Binding-site contacts:
Ligand atom C8 contacts residue SER12 of chain 1.F at 4.3 Å.
Ligand atom O7 contacts residue SER14 of chain 1.F at 4.1 Å.
Ligand atom C7 contacts residue ASN104 of chain 1.F at 3.4 Å.
Ligand atom O5 contacts residue SER14 of chain 1.F at 3.7 Å.
Ligand atom C6 contacts residue THR106 of chain 1.F at 3.6 Å.
Ligand atom C1 contacts residue ASN104 of chain 1.F at 1.4 Å.
Ligand atom O6 contacts residue THR106 of chain 1.F at 4.4 Å.
Ligand atom O5 contacts residue THR106 of chain 1.F at 4.2 Å.
Ligand atom O7 contacts residue ASN104 of chain 1.F at 3.5 Å (h-bond).
Ligand atom C5 contacts residue ASN104 of chain 1.F at 3.6 Å.
Ligand atom O7 contacts residue GLU17 of chain 1.F at 3.6 Å.
Ligand atom N2 contacts residue ASN104 of chain 1.F at 2.9 Å (h-bond).
Ligand atom O5 contacts residue ARG105 of chain 1.F at 3.9 Å.
Ligand atom C5 contacts residue ARG105 of chain 1.F at 4.3 Å.
Ligand atom C2 contacts residue ASN104 of chain 1.F at 2.5 Å.
Ligand atom C8 contacts residue ASN104 of chain 1.F at 4.2 Å.
Ligand atom C5 contacts residue THR106 of chain 1.F at 4.2 Å.
Ligand atom C4 contacts residue ASN104 of chain 1.F at 4.2 Å.
Ligand atom C1 contacts residue SER14 of chain 1.F at 3.8 Å.
Ligand atom C1 contacts residue ARG105 of chain 1.F at 3.9 Å.
Ligand atom O5 contacts residue ASN104 of chain 1.F at 2.3 Å (h-bond).
Ligand atom C2 contacts residue SER14 of chain 1.F at 4.1 Å.
Ligand atom C3 contacts residue ASN104 of chain 1.F at 3.8 Å.

The protein below binds the small molecule below.
Small molecule (SMILES): CC(=O)N[C@@H]1[C@@H](O)[C@H](O)[C@@H](CO)O[C@H]1O

Sequence of chain 1.F:
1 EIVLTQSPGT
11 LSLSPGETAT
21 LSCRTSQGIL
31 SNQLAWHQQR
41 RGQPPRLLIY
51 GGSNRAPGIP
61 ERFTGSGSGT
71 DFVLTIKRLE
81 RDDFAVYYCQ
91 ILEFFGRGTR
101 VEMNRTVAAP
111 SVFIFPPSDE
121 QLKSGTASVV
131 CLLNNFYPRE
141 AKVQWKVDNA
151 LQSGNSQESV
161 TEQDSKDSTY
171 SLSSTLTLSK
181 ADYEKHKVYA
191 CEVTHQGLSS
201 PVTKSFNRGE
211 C